Binding-site contacts:
Ligand atom C1 contacts residue ASN603 of chain 1.B at 1.4 Å.
Ligand atom C4 contacts residue ASN603 of chain 1.B at 4.2 Å.
Ligand atom O5 contacts residue ASN603 of chain 1.B at 2.4 Å (h-bond).
Ligand atom C2 contacts residue ASN603 of chain 1.B at 2.5 Å.
Ligand atom O7 contacts residue ASN603 of chain 1.B at 3.3 Å (h-bond).
Ligand atom C8 contacts residue ASN603 of chain 1.B at 4.3 Å.
Ligand atom C7 contacts residue THR307 of chain 1.B at 4.3 Å.
Ligand atom N2 contacts residue ASN603 of chain 1.B at 2.9 Å (h-bond).
Ligand atom C5 contacts residue ASN603 of chain 1.B at 3.6 Å.
Ligand atom C3 contacts residue ASN603 of chain 1.B at 3.8 Å.
Ligand atom O7 contacts residue THR307 of chain 1.B at 3.5 Å.
Ligand atom C8 contacts residue THR307 of chain 1.B at 3.9 Å.
Ligand atom C7 contacts residue ASN603 of chain 1.B at 3.2 Å.

Sequence of chain 1.B:
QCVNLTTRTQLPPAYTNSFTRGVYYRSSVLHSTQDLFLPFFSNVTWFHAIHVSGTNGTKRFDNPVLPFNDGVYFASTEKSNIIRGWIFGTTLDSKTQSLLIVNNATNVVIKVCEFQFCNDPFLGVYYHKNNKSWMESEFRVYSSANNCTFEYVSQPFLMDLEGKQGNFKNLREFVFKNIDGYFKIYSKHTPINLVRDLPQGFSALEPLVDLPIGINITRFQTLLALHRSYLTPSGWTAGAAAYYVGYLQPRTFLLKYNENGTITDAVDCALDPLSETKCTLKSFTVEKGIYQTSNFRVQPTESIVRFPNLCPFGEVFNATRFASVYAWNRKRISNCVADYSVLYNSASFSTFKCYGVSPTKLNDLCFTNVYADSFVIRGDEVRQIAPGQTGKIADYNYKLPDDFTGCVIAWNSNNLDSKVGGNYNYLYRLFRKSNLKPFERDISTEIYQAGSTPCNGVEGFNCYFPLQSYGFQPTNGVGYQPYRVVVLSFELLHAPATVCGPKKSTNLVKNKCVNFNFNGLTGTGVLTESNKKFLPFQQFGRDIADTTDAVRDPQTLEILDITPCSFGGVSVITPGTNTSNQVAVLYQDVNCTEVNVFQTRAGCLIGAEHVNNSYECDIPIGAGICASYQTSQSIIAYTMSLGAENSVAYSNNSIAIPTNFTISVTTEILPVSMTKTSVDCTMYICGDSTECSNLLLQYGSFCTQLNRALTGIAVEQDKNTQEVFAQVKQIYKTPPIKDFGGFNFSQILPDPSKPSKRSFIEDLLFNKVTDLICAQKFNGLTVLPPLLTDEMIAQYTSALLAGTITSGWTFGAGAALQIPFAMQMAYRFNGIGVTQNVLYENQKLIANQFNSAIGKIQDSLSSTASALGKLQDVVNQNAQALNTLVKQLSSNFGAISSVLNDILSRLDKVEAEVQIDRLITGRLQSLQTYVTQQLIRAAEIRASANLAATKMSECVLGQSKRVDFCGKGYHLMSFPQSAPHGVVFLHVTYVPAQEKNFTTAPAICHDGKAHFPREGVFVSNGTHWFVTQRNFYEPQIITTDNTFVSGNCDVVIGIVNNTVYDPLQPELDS

This small molecule binds to this protein.
Small molecule (SMILES): CC(=O)N[C@@H]1[C@@H](O)[C@H](O)[C@@H](CO)O[C@H]1O